The protein below binds the small molecule below.
Small molecule (SMILES): CC(=O)N[C@@H]1[C@@H](O)[C@H](O)[C@@H](CO)O[C@H]1O

Sequence of chain 1.C:
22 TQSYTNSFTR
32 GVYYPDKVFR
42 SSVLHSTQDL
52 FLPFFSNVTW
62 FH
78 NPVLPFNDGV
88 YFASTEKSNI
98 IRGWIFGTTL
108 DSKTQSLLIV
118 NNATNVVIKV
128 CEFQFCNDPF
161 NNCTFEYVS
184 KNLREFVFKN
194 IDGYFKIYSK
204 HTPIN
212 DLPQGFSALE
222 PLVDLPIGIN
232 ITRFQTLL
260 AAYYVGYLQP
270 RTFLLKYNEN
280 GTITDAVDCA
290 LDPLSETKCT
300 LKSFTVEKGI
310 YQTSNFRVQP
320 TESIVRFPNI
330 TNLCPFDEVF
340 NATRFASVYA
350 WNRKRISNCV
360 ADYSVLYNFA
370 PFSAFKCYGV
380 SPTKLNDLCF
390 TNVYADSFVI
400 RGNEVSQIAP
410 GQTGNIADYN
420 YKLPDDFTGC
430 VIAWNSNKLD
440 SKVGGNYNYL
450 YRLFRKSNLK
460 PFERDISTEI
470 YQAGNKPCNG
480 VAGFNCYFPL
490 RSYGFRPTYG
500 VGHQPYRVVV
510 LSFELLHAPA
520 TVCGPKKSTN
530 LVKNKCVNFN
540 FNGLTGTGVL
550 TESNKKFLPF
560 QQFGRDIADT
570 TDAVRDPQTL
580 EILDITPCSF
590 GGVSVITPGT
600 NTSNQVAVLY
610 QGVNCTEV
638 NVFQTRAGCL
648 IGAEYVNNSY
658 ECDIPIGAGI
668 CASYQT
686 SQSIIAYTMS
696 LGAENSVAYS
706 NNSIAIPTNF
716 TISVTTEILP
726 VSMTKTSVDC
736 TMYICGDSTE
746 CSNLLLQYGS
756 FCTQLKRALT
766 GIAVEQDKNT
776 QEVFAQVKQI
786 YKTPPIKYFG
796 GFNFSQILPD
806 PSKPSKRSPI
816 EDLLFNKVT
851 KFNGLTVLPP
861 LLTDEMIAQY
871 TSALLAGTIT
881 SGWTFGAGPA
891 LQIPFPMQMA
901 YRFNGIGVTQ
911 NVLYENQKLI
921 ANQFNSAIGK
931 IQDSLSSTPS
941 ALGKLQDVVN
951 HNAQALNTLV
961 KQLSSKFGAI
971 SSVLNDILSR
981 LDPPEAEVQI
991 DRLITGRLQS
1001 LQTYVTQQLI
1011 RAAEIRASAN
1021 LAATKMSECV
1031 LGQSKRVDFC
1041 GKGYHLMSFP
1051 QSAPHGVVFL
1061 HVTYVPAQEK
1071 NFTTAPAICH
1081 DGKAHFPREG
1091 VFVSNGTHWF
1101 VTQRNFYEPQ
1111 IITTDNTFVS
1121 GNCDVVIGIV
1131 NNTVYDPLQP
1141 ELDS

Binding-site contacts:
Ligand atom C3 contacts residue ASN1131 of chain 1.C at 3.0 Å.
Ligand atom O3 contacts residue ASN1131 of chain 1.C at 2.6 Å (h-bond).
Ligand atom C5 contacts residue ASN1131 of chain 1.C at 3.1 Å.
Ligand atom C6 contacts residue ASN1131 of chain 1.C at 3.1 Å.
Ligand atom N2 contacts residue ASN1131 of chain 1.C at 3.7 Å.
Ligand atom O5 contacts residue ASN1131 of chain 1.C at 2.4 Å (h-bond).
Ligand atom C2 contacts residue ASN1131 of chain 1.C at 2.4 Å.
Ligand atom O6 contacts residue ASN1131 of chain 1.C at 2.6 Å (h-bond).
Ligand atom C1 contacts residue ASN1131 of chain 1.C at 1.4 Å.
Ligand atom C4 contacts residue ASN1131 of chain 1.C at 3.6 Å.